Binding-site contacts:
Ligand atom CAP contacts residue HEM1 of chain 1.Q at 4.3 Å.
Ligand atom CAU contacts residue HEM1 of chain 1.Q at 4.3 Å.
Ligand atom CAD contacts residue HEM1 of chain 1.Q at 3.9 Å.
Ligand atom CAS contacts residue HEM1 of chain 1.Q at 3.5 Å.
Ligand atom CAG contacts residue PHE261 of chain 1.E at 4.3 Å (hydrophobic).
Ligand atom NAN contacts residue LEU331 of chain 1.E at 4.4 Å.
Ligand atom CAT contacts residue TYR82 of chain 1.E at 3.4 Å (hydrophobic).
Ligand atom CAU contacts residue LEU331 of chain 1.E at 3.5 Å (hydrophobic).
Ligand atom CAB contacts residue VAL94 of chain 1.E at 4.2 Å (hydrophobic).
Ligand atom CAB contacts residue HEM1 of chain 1.Q at 4.1 Å.
Ligand atom CAK contacts residue PHE89 of chain 1.E at 4.2 Å (hydrophobic).
Ligand atom CAE contacts residue ALA262 of chain 1.E at 4.3 Å (hydrophobic).
Ligand atom CAQ contacts residue THR266 of chain 1.E at 3.5 Å.
Ligand atom CLAY contacts residue TYR95 of chain 1.E at 3.8 Å.
Ligand atom CAB contacts residue TYR95 of chain 1.E at 3.9 Å (hydrophobic).
Ligand atom CAP contacts residue ALA262 of chain 1.E at 4.0 Å (hydrophobic).
Ligand atom CLAY contacts residue PHE84 of chain 1.E at 4.1 Å.
Ligand atom CAP contacts residue LEU331 of chain 1.E at 4.3 Å (hydrophobic).
Ligand atom CAQ contacts residue ALA262 of chain 1.E at 4.1 Å (hydrophobic).
Ligand atom CAQ contacts residue LEU331 of chain 1.E at 4.2 Å (hydrophobic).
Ligand atom CAV contacts residue TYR82 of chain 1.E at 3.5 Å (hydrophobic).
Ligand atom CAA contacts residue HEM1 of chain 1.Q at 4.3 Å.
Ligand atom CAH contacts residue HIS265 of chain 1.E at 4.0 Å.
Ligand atom CAG contacts residue HIS265 of chain 1.E at 3.8 Å.
Ligand atom CAI contacts residue PHE89 of chain 1.E at 4.4 Å (hydrophobic).
Ligand atom CAA contacts residue TYR95 of chain 1.E at 4.0 Å (hydrophobic).
Ligand atom CAF contacts residue ALA258 of chain 1.E at 3.4 Å (hydrophobic).
Ligand atom CAM contacts residue HEM1 of chain 1.Q at 3.1 Å.
Ligand atom CAQ contacts residue HEM1 of chain 1.Q at 3.2 Å.
Ligand atom CAE contacts residue ALA258 of chain 1.E at 3.7 Å (hydrophobic).
Ligand atom CAS contacts residue LEU331 of chain 1.E at 3.7 Å (hydrophobic).
Ligand atom CAT contacts residue HEM1 of chain 1.Q at 3.9 Å.
Ligand atom NAO contacts residue HEM1 of chain 1.Q at 4.2 Å.
Ligand atom CAD contacts residue ALA258 of chain 1.E at 4.1 Å (hydrophobic).
Ligand atom CAH contacts residue LEU331 of chain 1.E at 4.2 Å (hydrophobic).
Ligand atom CAJ contacts residue LEU331 of chain 1.E at 3.9 Å (hydrophobic).
Ligand atom CAP contacts residue THR266 of chain 1.E at 3.8 Å.
Ligand atom CAI contacts residue PHE261 of chain 1.E at 4.0 Å (hydrophobic).
Ligand atom NAN contacts residue HEM1 of chain 1.Q at 2.1 Å.
Ligand atom CAS contacts residue VAL334 of chain 1.E at 4.4 Å (hydrophobic).

A protein and the small-molecule ligand that binds it are described below.
Small molecule (SMILES): Clc1ccccc1C(c1ccccc1)(c1ccccc1)n1ccnc1

Sequence of chain 1.E:
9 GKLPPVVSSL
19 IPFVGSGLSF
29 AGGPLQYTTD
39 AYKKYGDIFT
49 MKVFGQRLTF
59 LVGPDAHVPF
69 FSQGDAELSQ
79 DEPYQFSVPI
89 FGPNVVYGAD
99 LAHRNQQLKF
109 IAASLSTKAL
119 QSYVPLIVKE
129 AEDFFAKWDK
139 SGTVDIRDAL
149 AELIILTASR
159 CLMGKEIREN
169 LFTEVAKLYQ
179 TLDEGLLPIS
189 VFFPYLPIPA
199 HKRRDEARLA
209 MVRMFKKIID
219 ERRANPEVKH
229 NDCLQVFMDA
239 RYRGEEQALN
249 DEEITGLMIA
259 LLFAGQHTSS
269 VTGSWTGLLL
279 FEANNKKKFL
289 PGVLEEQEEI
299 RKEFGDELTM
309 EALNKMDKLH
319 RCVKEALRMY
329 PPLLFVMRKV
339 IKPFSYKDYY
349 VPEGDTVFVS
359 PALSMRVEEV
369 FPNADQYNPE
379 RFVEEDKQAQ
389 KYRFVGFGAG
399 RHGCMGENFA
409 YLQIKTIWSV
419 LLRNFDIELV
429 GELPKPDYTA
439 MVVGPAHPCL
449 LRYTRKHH